Binding-site contacts:
Ligand atom C1 contacts residue ASN631 of chain 1.B at 1.4 Å.
Ligand atom O7 contacts residue ASN631 of chain 1.B at 4.1 Å.
Ligand atom O5 contacts residue ASN631 of chain 1.B at 2.4 Å (h-bond).
Ligand atom C3 contacts residue ASN631 of chain 1.B at 3.8 Å.
Ligand atom C4 contacts residue ASN631 of chain 1.B at 4.2 Å.
Ligand atom C7 contacts residue ASN631 of chain 1.B at 3.7 Å.
Ligand atom C2 contacts residue ASN631 of chain 1.B at 2.4 Å.
Ligand atom C5 contacts residue ASN631 of chain 1.B at 3.7 Å.
Ligand atom N2 contacts residue ASN631 of chain 1.B at 2.9 Å (h-bond).

Sequence of chain 1.B:
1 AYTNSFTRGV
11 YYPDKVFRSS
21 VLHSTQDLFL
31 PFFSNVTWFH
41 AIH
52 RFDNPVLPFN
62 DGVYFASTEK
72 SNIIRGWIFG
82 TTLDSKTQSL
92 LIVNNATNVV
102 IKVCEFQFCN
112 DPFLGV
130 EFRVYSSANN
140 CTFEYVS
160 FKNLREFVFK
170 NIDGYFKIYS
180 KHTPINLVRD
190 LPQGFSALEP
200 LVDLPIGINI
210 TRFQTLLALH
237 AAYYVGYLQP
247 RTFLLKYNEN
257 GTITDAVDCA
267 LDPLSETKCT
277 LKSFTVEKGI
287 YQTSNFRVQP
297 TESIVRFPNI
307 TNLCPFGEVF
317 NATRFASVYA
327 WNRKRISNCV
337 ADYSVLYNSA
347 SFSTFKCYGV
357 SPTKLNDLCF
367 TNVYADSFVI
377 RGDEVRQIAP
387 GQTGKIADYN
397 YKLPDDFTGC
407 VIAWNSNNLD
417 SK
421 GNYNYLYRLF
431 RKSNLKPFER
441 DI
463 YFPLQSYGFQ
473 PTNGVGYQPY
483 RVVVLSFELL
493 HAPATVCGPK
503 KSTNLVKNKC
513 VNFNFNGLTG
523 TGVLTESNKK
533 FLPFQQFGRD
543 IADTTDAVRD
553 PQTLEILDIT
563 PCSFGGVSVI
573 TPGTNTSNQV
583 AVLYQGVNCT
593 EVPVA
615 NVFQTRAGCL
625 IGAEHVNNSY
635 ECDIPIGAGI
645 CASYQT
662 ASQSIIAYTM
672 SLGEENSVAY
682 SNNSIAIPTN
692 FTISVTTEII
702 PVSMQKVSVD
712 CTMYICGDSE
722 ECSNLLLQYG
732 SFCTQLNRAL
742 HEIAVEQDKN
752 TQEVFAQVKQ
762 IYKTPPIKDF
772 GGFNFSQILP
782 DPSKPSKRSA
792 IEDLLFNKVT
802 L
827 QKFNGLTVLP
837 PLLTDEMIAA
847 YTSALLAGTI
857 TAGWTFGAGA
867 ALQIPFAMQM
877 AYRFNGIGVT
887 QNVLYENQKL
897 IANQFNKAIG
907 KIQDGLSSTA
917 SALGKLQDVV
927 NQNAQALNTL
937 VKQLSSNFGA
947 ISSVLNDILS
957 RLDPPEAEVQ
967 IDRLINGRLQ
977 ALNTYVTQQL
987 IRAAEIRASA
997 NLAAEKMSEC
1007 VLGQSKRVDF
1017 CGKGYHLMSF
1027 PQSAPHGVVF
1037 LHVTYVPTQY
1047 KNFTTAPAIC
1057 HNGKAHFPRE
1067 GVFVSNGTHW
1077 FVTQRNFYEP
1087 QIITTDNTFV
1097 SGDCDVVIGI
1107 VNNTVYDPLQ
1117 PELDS

A protein and the small-molecule ligand that binds it are described below.
Small molecule (SMILES): CC(=O)N[C@H]1[C@H](O[C@H]2[C@H](O)[C@@H](NC(C)=O)CO[C@@H]2CO)O[C@H](CO)[C@@H](O)[C@@H]1O